Sequence of chain 1.A:
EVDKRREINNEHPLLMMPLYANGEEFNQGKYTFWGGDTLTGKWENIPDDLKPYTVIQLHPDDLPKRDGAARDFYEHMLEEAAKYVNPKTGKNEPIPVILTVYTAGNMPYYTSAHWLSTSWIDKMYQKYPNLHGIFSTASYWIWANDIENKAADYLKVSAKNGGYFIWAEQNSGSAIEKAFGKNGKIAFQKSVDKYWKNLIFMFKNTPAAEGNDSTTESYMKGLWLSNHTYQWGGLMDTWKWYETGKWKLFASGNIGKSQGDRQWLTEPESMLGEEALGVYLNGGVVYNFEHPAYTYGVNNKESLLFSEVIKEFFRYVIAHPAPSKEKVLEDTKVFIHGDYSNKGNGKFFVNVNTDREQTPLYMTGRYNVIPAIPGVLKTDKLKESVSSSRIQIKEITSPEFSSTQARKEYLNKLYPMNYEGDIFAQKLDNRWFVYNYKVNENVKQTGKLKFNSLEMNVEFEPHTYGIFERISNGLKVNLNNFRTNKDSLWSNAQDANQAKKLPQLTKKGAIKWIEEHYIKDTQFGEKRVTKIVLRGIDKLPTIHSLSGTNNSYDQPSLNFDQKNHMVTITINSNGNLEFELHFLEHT

A small-molecule ligand and the protein it binds are described below.
Small molecule (SMILES): CC(=O)N[C@@H]1[C@@H](O[C@@H]2O[C@H](CO)[C@H](O)[C@H](O[C@H]3O[C@H](CO)[C@H](O)[C@H](O)[C@H]3NC(C)=O)[C@H]2O[C@@H]2O[C@@H](C)[C@@H](O)[C@@H](O)[C@@H]2O)[C@H](O)[C@@H](CO)O[C@H]1O

Binding-site contacts:
Ligand atom C8 contacts residue TRP141 of chain 1.A at 3.6 Å (hydrophobic).
Ligand atom C5 contacts residue TRP239 of chain 1.A at 3.7 Å (hydrophobic).
Ligand atom O6 contacts residue THR206 of chain 1.A at 3.6 Å.
Ligand atom C6 contacts residue TRP239 of chain 1.A at 3.5 Å (hydrophobic).
Ligand atom O4 contacts residue THR103 of chain 1.A at 2.6 Å (h-bond).
Ligand atom O6 contacts residue TYR242 of chain 1.A at 3.7 Å.
Ligand atom O7 contacts residue TYR140 of chain 1.A at 3.3 Å (h-bond).
Ligand atom C1 contacts residue TRP239 of chain 1.A at 3.3 Å (hydrophobic).
Ligand atom O2 contacts residue GLU290 of chain 1.A at 2.7 Å (salt-bridge).
Ligand atom O2 contacts residue TYR20 of chain 1.A at 2.8 Å (h-bond).
Ligand atom C8 contacts residue TYR140 of chain 1.A at 2.8 Å (hydrophobic).
Ligand atom C3 contacts residue ASP61 of chain 1.A at 3.4 Å.
Ligand atom O4 contacts residue LYS507 of chain 1.A at 3.3 Å (salt-bridge).
Ligand atom C6 contacts residue TYR242 of chain 1.A at 3.7 Å (hydrophobic).
Ligand atom C6 contacts residue GLU243 of chain 1.A at 3.6 Å.
Ligand atom O3 contacts residue LYS507 of chain 1.A at 2.9 Å (salt-bridge).
Ligand atom O6 contacts residue GLU290 of chain 1.A at 2.8 Å (salt-bridge).
Ligand atom O3 contacts residue ASP61 of chain 1.A at 2.6 Å (salt-bridge).
Ligand atom C6 contacts residue HIS291 of chain 1.A at 3.7 Å.
Ligand atom O6 contacts residue HIS291 of chain 1.A at 3.5 Å.
Ligand atom O7 contacts residue THR206 of chain 1.A at 3.5 Å.
Ligand atom O7 contacts residue GLU243 of chain 1.A at 3.1 Å (salt-bridge).
Ligand atom O6 contacts residue TRP239 of chain 1.A at 3.0 Å (h-bond).
Ligand atom C4 contacts residue THR103 of chain 1.A at 3.1 Å.
Ligand atom O6 contacts residue PRO292 of chain 1.A at 3.6 Å.
Ligand atom C6 contacts residue THR103 of chain 1.A at 3.6 Å.
Ligand atom O4 contacts residue HIS59 of chain 1.A at 3.1 Å (h-bond).
Ligand atom O3 contacts residue TYR20 of chain 1.A at 3.2 Å (h-bond).
Ligand atom C6 contacts residue GLU290 of chain 1.A at 3.6 Å.
Ligand atom O3 contacts residue HIS59 of chain 1.A at 2.9 Å (h-bond).
Ligand atom O5 contacts residue TRP239 of chain 1.A at 3.2 Å (h-bond).
Ligand atom C3 contacts residue HIS59 of chain 1.A at 3.6 Å.
Ligand atom O3 contacts residue THR137 of chain 1.A at 3.6 Å.
Ligand atom C4 contacts residue TRP141 of chain 1.A at 3.7 Å (hydrophobic).
Ligand atom C2 contacts residue HIS59 of chain 1.A at 3.7 Å.
Ligand atom C2 contacts residue TYR20 of chain 1.A at 3.6 Å (hydrophobic).
Ligand atom C4 contacts residue TRP239 of chain 1.A at 3.6 Å (hydrophobic).
Ligand atom C7 contacts residue TYR140 of chain 1.A at 3.2 Å (hydrophobic).
Ligand atom O3 contacts residue GLU290 of chain 1.A at 3.7 Å.
Ligand atom O6 contacts residue GLU243 of chain 1.A at 2.7 Å (salt-bridge).